This protein binds this small molecule.
Small molecule (SMILES): Cc1cn([C@H]2C[C@H](O[P](=O)(O)OC[C@H]3O[C@@H](n4cc(C)c(=O)[nH]c4=O)C[C@@H]3O[P](=O)(O)OC[C@H]3O[C@@H](n4cc(C)c(=O)[nH]c4=O)C[C@@H]3O[P](=O)(O)OC[C@H]3O[C@@H](n4cc(C)c(=O)[nH]c4=O)C[C@@H]3O)[C@@H](COP(=O)(O)O)O2)c(=O)[nH]c1=O

Sequence of chain 3.A:
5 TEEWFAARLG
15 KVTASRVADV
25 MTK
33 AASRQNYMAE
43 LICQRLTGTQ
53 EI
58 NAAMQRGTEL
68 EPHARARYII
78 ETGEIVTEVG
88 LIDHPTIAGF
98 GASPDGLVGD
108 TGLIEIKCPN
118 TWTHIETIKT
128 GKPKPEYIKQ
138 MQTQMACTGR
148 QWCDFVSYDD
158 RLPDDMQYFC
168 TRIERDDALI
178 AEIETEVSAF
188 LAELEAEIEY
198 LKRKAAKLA

Binding-site contacts:
Ligand atom OP1 contacts residue PRO116 of chain 3.A at 3.6 Å.
Ligand atom O2 contacts residue ASN58 of chain 3.A at 3.5 Å (h-bond).
Ligand atom OP3 contacts residue SER100 of chain 3.A at 3.1 Å (h-bond).
Ligand atom C5' contacts residue CYS115 of chain 3.A at 3.6 Å (hydrophobic).
Ligand atom OP1 contacts residue MG1 of chain 3.D at 3.1 Å.
Ligand atom OP3 contacts residue SER19 of chain 3.A at 3.5 Å (h-bond).
Ligand atom O3' contacts residue MG1 of chain 3.D at 3.0 Å.
Ligand atom OP1 contacts residue ASP102 of chain 3.A at 3.4 Å (salt-bridge).
Ligand atom O3' contacts residue ASN117 of chain 3.A at 3.6 Å (h-bond).
Ligand atom OP3 contacts residue ALA18 of chain 3.A at 3.3 Å (h-bond).
Ligand atom P contacts residue ARG12 of chain 3.A at 3.3 Å.
Ligand atom OP1 contacts residue LYS114 of chain 3.A at 3.5 Å.
Ligand atom C2' contacts residue MET61 of chain 3.A at 3.6 Å (hydrophobic).
Ligand atom OP1 contacts residue ASN117 of chain 3.A at 3.1 Å (h-bond).
Ligand atom C4' contacts residue ALA60 of chain 3.A at 3.5 Å (hydrophobic).
Ligand atom OP1 contacts residue THR120 of chain 3.A at 2.5 Å (h-bond).
Ligand atom C1' contacts residue THR65 of chain 3.A at 3.6 Å.
Ligand atom O3' contacts residue GLY64 of chain 3.A at 3.6 Å.
Ligand atom C5' contacts residue ASN117 of chain 3.A at 3.5 Å.
Ligand atom C7 contacts residue ARG12 of chain 3.A at 3.5 Å.
Ligand atom OP2 contacts residue SER100 of chain 3.A at 3.3 Å.
Ligand atom P contacts residue MG1 of chain 3.C at 3.1 Å.
Ligand atom P contacts residue THR17 of chain 3.A at 3.5 Å.
Ligand atom O4' contacts residue MET61 of chain 3.A at 3.6 Å (h-bond).
Ligand atom O3' contacts residue PRO116 of chain 3.A at 3.6 Å.
Ligand atom O4' contacts residue TRP8 of chain 3.A at 3.6 Å.
Ligand atom O4' contacts residue THR65 of chain 3.A at 3.4 Å (h-bond).
Ligand atom O2 contacts residue MET61 of chain 3.A at 3.5 Å.
Ligand atom OP1 contacts residue SER19 of chain 3.A at 2.5 Å (h-bond).
Ligand atom C7 contacts residue TYR134 of chain 3.A at 3.0 Å (hydrophobic).
Ligand atom OP1 contacts residue THR17 of chain 3.A at 2.6 Å (h-bond).
Ligand atom OP2 contacts residue THR17 of chain 3.A at 3.4 Å.
Ligand atom OP2 contacts residue ARG12 of chain 3.A at 2.5 Å (salt-bridge).
Ligand atom OP1 contacts residue MG1 of chain 3.C at 1.9 Å.
Ligand atom O5' contacts residue SER100 of chain 3.A at 3.4 Å.
Ligand atom OP1 contacts residue CYS115 of chain 3.A at 2.8 Å (h-bond).
Ligand atom OP1 contacts residue GLU112 of chain 3.A at 3.2 Å (salt-bridge).
Ligand atom C5' contacts residue ALA60 of chain 3.A at 3.5 Å (hydrophobic).
Ligand atom P contacts residue MG1 of chain 3.D at 3.6 Å.
Ligand atom C5' contacts residue ARG12 of chain 3.A at 3.1 Å.